Sequence of chain 1.B:
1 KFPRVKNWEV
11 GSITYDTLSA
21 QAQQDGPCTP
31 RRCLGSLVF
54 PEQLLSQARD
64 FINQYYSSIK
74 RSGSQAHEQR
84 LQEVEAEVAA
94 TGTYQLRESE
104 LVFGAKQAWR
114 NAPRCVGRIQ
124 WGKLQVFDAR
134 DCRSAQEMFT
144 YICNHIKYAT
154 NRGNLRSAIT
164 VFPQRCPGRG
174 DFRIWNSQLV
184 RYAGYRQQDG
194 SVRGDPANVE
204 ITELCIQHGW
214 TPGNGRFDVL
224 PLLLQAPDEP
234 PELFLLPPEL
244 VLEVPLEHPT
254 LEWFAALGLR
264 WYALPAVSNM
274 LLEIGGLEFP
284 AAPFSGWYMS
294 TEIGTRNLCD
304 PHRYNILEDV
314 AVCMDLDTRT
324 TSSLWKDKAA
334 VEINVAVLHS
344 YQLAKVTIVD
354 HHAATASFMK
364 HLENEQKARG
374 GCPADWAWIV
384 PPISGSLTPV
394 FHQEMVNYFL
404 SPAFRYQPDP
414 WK

Binding-site contacts:
Ligand atom O2 contacts residue HEM1 of chain 1.F at 3.7 Å.
Ligand atom O1 contacts residue TYR291 of chain 1.B at 4.4 Å.
Ligand atom C7 contacts residue TYR291 of chain 1.B at 3.8 Å (hydrophobic).
Ligand atom C5 contacts residue HEM1 of chain 1.F at 3.3 Å.
Ligand atom CL1 contacts residue GLY289 of chain 1.B at 3.7 Å.
Ligand atom C1 contacts residue HEM1 of chain 1.F at 3.9 Å.
Ligand atom C5 contacts residue PRO268 of chain 1.B at 3.8 Å (hydrophobic).
Ligand atom CL1 contacts residue PRO268 of chain 1.B at 3.9 Å.
Ligand atom C7 contacts residue MET292 of chain 1.B at 3.9 Å (hydrophobic).
Ligand atom N1 contacts residue MET292 of chain 1.B at 4.0 Å.
Ligand atom CL1 contacts residue PHE287 of chain 1.B at 3.7 Å.
Ligand atom C5 contacts residue GLY289 of chain 1.B at 4.4 Å.
Ligand atom C2 contacts residue HEM1 of chain 1.F at 3.7 Å.
Ligand atom C3 contacts residue HEM1 of chain 1.F at 3.5 Å.
Ligand atom C6 contacts residue PRO268 of chain 1.B at 4.2 Å (hydrophobic).
Ligand atom C5 contacts residue TRP290 of chain 1.B at 3.7 Å (hydrophobic).
Ligand atom CL1 contacts residue HEM1 of chain 1.F at 3.5 Å.
Ligand atom C7 contacts residue TRP290 of chain 1.B at 4.1 Å (hydrophobic).
Ligand atom O2 contacts residue TYR291 of chain 1.B at 3.6 Å.
Ligand atom N1 contacts residue TRP290 of chain 1.B at 2.9 Å (h-bond).
Ligand atom O2 contacts residue TRP290 of chain 1.B at 4.4 Å.
Ligand atom N1 contacts residue TYR291 of chain 1.B at 3.8 Å.
Ligand atom O1 contacts residue GLU295 of chain 1.B at 3.4 Å.
Ligand atom N1 contacts residue HEM1 of chain 1.F at 3.3 Å.
Ligand atom C1 contacts residue VAL270 of chain 1.B at 3.9 Å (hydrophobic).
Ligand atom C4 contacts residue TRP290 of chain 1.B at 3.6 Å (hydrophobic).
Ligand atom C7 contacts residue GLU295 of chain 1.B at 3.6 Å.
Ligand atom C7 contacts residue HEM1 of chain 1.F at 3.5 Å.
Ligand atom C4 contacts residue PRO268 of chain 1.B at 4.1 Å (hydrophobic).
Ligand atom O2 contacts residue GLU295 of chain 1.B at 3.0 Å.
Ligand atom N1 contacts residue PRO268 of chain 1.B at 4.2 Å.
Ligand atom O1 contacts residue HEM1 of chain 1.F at 3.4 Å.
Ligand atom CL1 contacts residue SER288 of chain 1.B at 3.9 Å.
Ligand atom O2 contacts residue MET292 of chain 1.B at 3.0 Å (h-bond).
Ligand atom C6 contacts residue HEM1 of chain 1.F at 3.8 Å.
Ligand atom C4 contacts residue HEM1 of chain 1.F at 3.4 Å.

This small molecule binds to this protein.
Small molecule (SMILES): O=c1[nH]c2cc(Cl)ccc2o1